Sequence of chain 1.C:
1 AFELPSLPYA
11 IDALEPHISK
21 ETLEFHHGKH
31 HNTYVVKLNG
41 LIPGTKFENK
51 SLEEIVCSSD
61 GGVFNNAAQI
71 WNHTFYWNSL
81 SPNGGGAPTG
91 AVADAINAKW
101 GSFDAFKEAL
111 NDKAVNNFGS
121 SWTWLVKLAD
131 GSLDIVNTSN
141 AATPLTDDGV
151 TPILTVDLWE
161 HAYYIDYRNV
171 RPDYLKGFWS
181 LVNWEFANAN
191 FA

Binding-site contacts:
Ligand atom O5 contacts residue PHE118 of chain 1.C at 3.1 Å (h-bond).
Ligand atom O5 contacts residue ASN117 of chain 1.C at 4.0 Å.
Ligand atom C2 contacts residue ASN116 of chain 1.C at 3.4 Å.
Ligand atom C4 contacts residue ASN137 of chain 1.C at 4.1 Å.
Ligand atom O1 contacts residue ASN116 of chain 1.C at 4.3 Å.
Ligand atom C3 contacts residue GLY62 of chain 1.A at 3.9 Å.
Ligand atom O6 contacts residue GLY62 of chain 1.A at 3.3 Å.
Ligand atom O2 contacts residue ASN116 of chain 1.C at 4.0 Å.
Ligand atom O2 contacts residue ASN65 of chain 1.A at 4.4 Å.
Ligand atom C2 contacts residue ASN65 of chain 1.A at 3.8 Å.
Ligand atom C2 contacts residue ASN137 of chain 1.C at 4.0 Å.
Ligand atom C1 contacts residue ASN116 of chain 1.C at 3.0 Å.
Ligand atom C5 contacts residue PHE118 of chain 1.C at 4.0 Å (hydrophobic).
Ligand atom C1 contacts residue ASN65 of chain 1.A at 3.8 Å.
Ligand atom C6 contacts residue ASN117 of chain 1.C at 3.7 Å.
Ligand atom O5 contacts residue ASN65 of chain 1.A at 3.8 Å.
Ligand atom O4 contacts residue GLY62 of chain 1.A at 3.8 Å.
Ligand atom C4 contacts residue GLY61 of chain 1.A at 4.1 Å.
Ligand atom O3 contacts residue GLY62 of chain 1.A at 3.5 Å (h-bond).
Ligand atom O4 contacts residue ASN117 of chain 1.C at 4.0 Å.
Ligand atom O6 contacts residue ASN140 of chain 1.A at 4.3 Å.
Ligand atom C2 contacts residue ASN117 of chain 1.C at 4.5 Å.
Ligand atom C3 contacts residue GLY61 of chain 1.A at 4.0 Å.
Ligand atom C2 contacts residue GLY62 of chain 1.A at 4.3 Å.
Ligand atom C4 contacts residue GLY62 of chain 1.A at 3.4 Å.
Ligand atom O3 contacts residue ASN137 of chain 1.C at 3.2 Å (h-bond).
Ligand atom O5 contacts residue ASN116 of chain 1.C at 3.3 Å (h-bond).
Ligand atom O6 contacts residue PHE118 of chain 1.C at 2.9 Å (h-bond).
Ligand atom O3 contacts residue GLY61 of chain 1.A at 3.0 Å.
Ligand atom C6 contacts residue PHE118 of chain 1.C at 3.6 Å (hydrophobic).
Ligand atom C2 contacts residue GLY61 of chain 1.A at 4.2 Å.
Ligand atom O4 contacts residue ASN137 of chain 1.C at 4.0 Å.
Ligand atom C5 contacts residue ASN117 of chain 1.C at 4.1 Å.
Ligand atom C6 contacts residue GLY62 of chain 1.A at 4.4 Å.
Ligand atom C3 contacts residue ASN137 of chain 1.C at 4.0 Å.
Ligand atom O3 contacts residue LYS113 of chain 1.C at 3.5 Å (salt-bridge).
Ligand atom C4 contacts residue ASN117 of chain 1.C at 3.5 Å.
Ligand atom C1 contacts residue PHE118 of chain 1.C at 4.0 Å (hydrophobic).

A protein and the small-molecule ligand that binds it are described below.
Small molecule (SMILES): OC[C@H]1O[C@H](O[C@H]2O[C@H](CO)[C@@H](O)[C@H](O)[C@H]2O)[C@H](O)[C@@H](O)[C@@H]1O

Sequence of chain 1.A:
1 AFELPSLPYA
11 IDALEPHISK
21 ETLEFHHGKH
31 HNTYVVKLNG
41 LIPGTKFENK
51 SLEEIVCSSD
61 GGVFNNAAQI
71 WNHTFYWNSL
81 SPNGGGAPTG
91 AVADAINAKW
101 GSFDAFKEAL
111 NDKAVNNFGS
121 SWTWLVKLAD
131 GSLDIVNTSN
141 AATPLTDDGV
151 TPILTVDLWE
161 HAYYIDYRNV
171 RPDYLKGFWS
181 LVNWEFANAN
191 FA